Sequence of chain 1.D:
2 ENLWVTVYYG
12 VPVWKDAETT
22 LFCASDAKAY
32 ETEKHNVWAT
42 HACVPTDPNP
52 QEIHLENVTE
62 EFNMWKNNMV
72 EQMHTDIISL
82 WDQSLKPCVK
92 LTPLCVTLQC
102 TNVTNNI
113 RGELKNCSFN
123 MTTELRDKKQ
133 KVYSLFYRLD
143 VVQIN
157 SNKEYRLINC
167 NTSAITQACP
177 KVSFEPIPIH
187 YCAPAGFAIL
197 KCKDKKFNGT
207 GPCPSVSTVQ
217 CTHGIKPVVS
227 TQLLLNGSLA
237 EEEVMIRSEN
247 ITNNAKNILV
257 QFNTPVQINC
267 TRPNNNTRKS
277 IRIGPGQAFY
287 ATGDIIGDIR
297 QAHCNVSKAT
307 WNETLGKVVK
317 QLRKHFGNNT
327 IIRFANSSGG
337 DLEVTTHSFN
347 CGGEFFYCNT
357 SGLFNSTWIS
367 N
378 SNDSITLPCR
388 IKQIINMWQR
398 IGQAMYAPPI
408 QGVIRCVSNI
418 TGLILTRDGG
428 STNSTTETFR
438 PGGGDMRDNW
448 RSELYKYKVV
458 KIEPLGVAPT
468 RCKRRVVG

Sequence of chain 1.A:
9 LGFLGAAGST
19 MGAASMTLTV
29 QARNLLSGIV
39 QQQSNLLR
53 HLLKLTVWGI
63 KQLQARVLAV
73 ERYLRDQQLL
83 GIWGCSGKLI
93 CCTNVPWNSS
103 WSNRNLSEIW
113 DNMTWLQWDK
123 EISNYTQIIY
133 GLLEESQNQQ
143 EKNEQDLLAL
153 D

Binding-site contacts:
Ligand atom C5 contacts residue ASN107 of chain 1.A at 3.0 Å.
Ligand atom O7 contacts residue ASN107 of chain 1.A at 4.3 Å.
Ligand atom C7 contacts residue ASN107 of chain 1.A at 4.3 Å.
Ligand atom C4 contacts residue ASN107 of chain 1.A at 3.6 Å.
Ligand atom O3 contacts residue ASN105 of chain 1.A at 3.6 Å.
Ligand atom O6 contacts residue ARG56 of chain 1.C at 3.1 Å (salt-bridge).
Ligand atom C3 contacts residue ASN107 of chain 1.A at 3.1 Å.
Ligand atom O6 contacts residue GLU2 of chain 1.D at 3.4 Å (salt-bridge).
Ligand atom O6 contacts residue SER61 of chain 1.C at 4.2 Å.
Ligand atom O4 contacts residue PRO62 of chain 1.C at 3.7 Å.
Ligand atom O4 contacts residue ASN107 of chain 1.A at 4.4 Å.
Ligand atom O7 contacts residue GLY59 of chain 1.C at 3.1 Å (h-bond).
Ligand atom C7 contacts residue ASN105 of chain 1.A at 3.0 Å.
Ligand atom O6 contacts residue PRO62 of chain 1.C at 3.0 Å.
Ligand atom N2 contacts residue ASN105 of chain 1.A at 2.3 Å (h-bond).
Ligand atom C5 contacts residue GLU2 of chain 1.D at 4.4 Å.
Ligand atom N2 contacts residue ASN107 of chain 1.A at 3.1 Å (h-bond).
Ligand atom C8 contacts residue ASN105 of chain 1.A at 3.2 Å.
Ligand atom O7 contacts residue PRO58 of chain 1.C at 3.3 Å.
Ligand atom O7 contacts residue ASN105 of chain 1.A at 4.0 Å.
Ligand atom C3 contacts residue ASN105 of chain 1.A at 3.5 Å.
Ligand atom O6 contacts residue ASN107 of chain 1.A at 4.2 Å.
Ligand atom O3 contacts residue ASN107 of chain 1.A at 4.4 Å.
Ligand atom C7 contacts residue PRO58 of chain 1.C at 4.4 Å (hydrophobic).
Ligand atom C1 contacts residue ASN107 of chain 1.A at 1.4 Å.
Ligand atom C2 contacts residue ASN107 of chain 1.A at 2.8 Å.
Ligand atom C6 contacts residue ASN107 of chain 1.A at 4.1 Å.
Ligand atom C2 contacts residue ASN105 of chain 1.A at 3.4 Å.
Ligand atom N2 contacts residue ARG106 of chain 1.A at 3.9 Å.
Ligand atom C6 contacts residue GLU2 of chain 1.D at 4.2 Å.
Ligand atom C7 contacts residue GLY59 of chain 1.C at 3.8 Å.
Ligand atom C5 contacts residue PRO62 of chain 1.C at 3.7 Å (hydrophobic).
Ligand atom C6 contacts residue PRO62 of chain 1.C at 3.6 Å (hydrophobic).
Ligand atom C6 contacts residue ARG56 of chain 1.C at 3.3 Å.
Ligand atom C7 contacts residue ARG106 of chain 1.A at 4.3 Å.
Ligand atom O5 contacts residue ASN107 of chain 1.A at 1.8 Å (h-bond).
Ligand atom C4 contacts residue PRO62 of chain 1.C at 4.3 Å (hydrophobic).
Ligand atom C1 contacts residue ASN105 of chain 1.A at 4.1 Å.
Ligand atom C8 contacts residue GLY59 of chain 1.C at 4.1 Å.

Sequence of chain 1.C:
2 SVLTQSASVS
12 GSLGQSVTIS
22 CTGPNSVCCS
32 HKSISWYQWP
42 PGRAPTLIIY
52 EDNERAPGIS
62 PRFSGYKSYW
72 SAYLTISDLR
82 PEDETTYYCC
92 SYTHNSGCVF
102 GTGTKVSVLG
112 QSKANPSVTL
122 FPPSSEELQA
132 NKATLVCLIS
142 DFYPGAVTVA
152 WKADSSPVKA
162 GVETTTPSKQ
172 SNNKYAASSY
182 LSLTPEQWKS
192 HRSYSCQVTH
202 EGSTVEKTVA

The small molecule below binds the protein below.
Small molecule (SMILES): CC(=O)N[C@H]1[C@H](O[C@H]2[C@H](O)[C@@H](NC(C)=O)CO[C@@H]2CO)O[C@H](CO)[C@@H](O[C@@H]2O[C@H](CO)[C@@H](O)[C@H](O)[C@@H]2O)[C@@H]1O